Binding-site contacts:
Ligand atom C27 contacts residue TYR53 of chain 2.A at 3.3 Å (hydrophobic).
Ligand atom C20 contacts residue GLY33 of chain 3.A at 3.5 Å.
Ligand atom S1 contacts residue MET296 of chain 3.A at 3.6 Å.
Ligand atom O7 contacts residue HIS294 of chain 3.A at 3.3 Å.
Ligand atom C1 contacts residue ALA115 of chain 3.A at 3.6 Å (hydrophobic).
Ligand atom C11 contacts residue SER77 of chain 3.A at 3.4 Å.
Ligand atom O4 contacts residue TYR76 of chain 3.A at 3.3 Å.
Ligand atom N4 contacts residue ALA222 of chain 3.A at 3.6 Å.
Ligand atom S1 contacts residue ALA307 of chain 3.A at 3.5 Å.
Ligand atom C1 contacts residue PRO111 of chain 3.A at 3.4 Å (hydrophobic).
Ligand atom N4 contacts residue TYR224 of chain 3.A at 2.9 Å (h-bond).
Ligand atom C17 contacts residue TYR76 of chain 3.A at 3.2 Å (hydrophobic).
Ligand atom S1 contacts residue SER226 of chain 3.A at 3.3 Å (h-bond).
Ligand atom O4 contacts residue SER77 of chain 3.A at 3.3 Å (h-bond).
Ligand atom C32 contacts residue PHE117 of chain 3.A at 3.6 Å (hydrophobic).
Ligand atom C18 contacts residue ASP31 of chain 3.A at 3.1 Å.
Ligand atom O1 contacts residue ALA222 of chain 3.A at 3.5 Å.
Ligand atom C15 contacts residue SER226 of chain 3.A at 3.1 Å.
Ligand atom N5 contacts residue ALA222 of chain 3.A at 3.4 Å.
Ligand atom N4 contacts residue ALA307 of chain 3.A at 3.3 Å.
Ligand atom C6 contacts residue GLN12 of chain 3.A at 3.5 Å.
Ligand atom O2 contacts residue SER77 of chain 3.A at 3.5 Å (h-bond).
Ligand atom N4 contacts residue SER226 of chain 3.A at 2.6 Å (h-bond).
Ligand atom O3 contacts residue ASP219 of chain 3.A at 2.3 Å (salt-bridge).
Ligand atom O5 contacts residue PRO111 of chain 3.A at 3.2 Å.
Ligand atom C11 contacts residue MET296 of chain 3.A at 3.3 Å (hydrophobic).
Ligand atom C28 contacts residue GLY221 of chain 3.A at 3.4 Å.
Ligand atom O3 contacts residue ASP31 of chain 3.A at 3.0 Å (salt-bridge).
Ligand atom O2 contacts residue THR78 of chain 3.A at 3.4 Å (h-bond).
Ligand atom C15 contacts residue ALA222 of chain 3.A at 3.5 Å (hydrophobic).
Ligand atom N3 contacts residue GLY221 of chain 3.A at 2.7 Å (h-bond).
Ligand atom C16 contacts residue ASP31 of chain 3.A at 3.2 Å.
Ligand atom C24 contacts residue LEU114 of chain 3.A at 3.6 Å (hydrophobic).
Ligand atom N2 contacts residue SER223 of chain 3.A at 3.0 Å (h-bond).
Ligand atom O1 contacts residue SER223 of chain 3.A at 2.8 Å (h-bond).
Ligand atom N1 contacts residue THR78 of chain 3.A at 2.9 Å (h-bond).
Ligand atom C16 contacts residue GLY221 of chain 3.A at 3.4 Å.
Ligand atom C17 contacts residue ASP31 of chain 3.A at 3.4 Å.
Ligand atom C26 contacts residue THR78 of chain 3.A at 3.4 Å.
Ligand atom C13 contacts residue SER77 of chain 3.A at 3.5 Å.

This protein binds this small molecule.
Small molecule (SMILES): CC(C)C[C@H](O)[C@H](O)[C@@H](C[C@H]1CC=CCC1)NC(=O)[C@H](Cc1csc(N)n1)NC(=O)[C@H](Cc1ccccc1)NS(=O)(=O)N1CCOCC1

Sequence of chain 2.A:
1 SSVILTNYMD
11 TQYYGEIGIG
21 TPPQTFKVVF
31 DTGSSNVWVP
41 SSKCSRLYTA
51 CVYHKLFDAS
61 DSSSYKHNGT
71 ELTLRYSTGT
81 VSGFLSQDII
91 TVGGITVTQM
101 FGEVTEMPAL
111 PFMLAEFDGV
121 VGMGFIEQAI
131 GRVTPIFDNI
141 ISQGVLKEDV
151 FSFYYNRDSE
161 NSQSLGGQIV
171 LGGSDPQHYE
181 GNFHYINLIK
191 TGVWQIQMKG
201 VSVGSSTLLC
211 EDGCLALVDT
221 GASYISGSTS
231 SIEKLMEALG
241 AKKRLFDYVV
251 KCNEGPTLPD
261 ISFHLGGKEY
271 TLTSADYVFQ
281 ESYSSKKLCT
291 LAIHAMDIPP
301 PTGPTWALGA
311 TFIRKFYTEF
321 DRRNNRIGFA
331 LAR

Sequence of chain 3.A:
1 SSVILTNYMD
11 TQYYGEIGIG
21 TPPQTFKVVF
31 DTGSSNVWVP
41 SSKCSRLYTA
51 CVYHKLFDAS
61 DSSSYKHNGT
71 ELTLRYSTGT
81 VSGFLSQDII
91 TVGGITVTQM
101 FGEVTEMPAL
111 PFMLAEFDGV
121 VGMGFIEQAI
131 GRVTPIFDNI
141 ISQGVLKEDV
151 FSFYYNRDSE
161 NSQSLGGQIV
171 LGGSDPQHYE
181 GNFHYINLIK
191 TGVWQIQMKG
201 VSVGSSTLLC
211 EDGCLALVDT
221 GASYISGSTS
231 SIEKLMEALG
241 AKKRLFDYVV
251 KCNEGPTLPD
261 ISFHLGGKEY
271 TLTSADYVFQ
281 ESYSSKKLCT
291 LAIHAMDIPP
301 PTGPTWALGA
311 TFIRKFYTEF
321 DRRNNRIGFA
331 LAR